A protein and the small-molecule ligand that binds it are described below.
Small molecule (SMILES): CC(=O)N[C@@H]1[C@@H](O)[C@H](O)[C@@H](CO)O[C@H]1O

Sequence of chain 2.A:
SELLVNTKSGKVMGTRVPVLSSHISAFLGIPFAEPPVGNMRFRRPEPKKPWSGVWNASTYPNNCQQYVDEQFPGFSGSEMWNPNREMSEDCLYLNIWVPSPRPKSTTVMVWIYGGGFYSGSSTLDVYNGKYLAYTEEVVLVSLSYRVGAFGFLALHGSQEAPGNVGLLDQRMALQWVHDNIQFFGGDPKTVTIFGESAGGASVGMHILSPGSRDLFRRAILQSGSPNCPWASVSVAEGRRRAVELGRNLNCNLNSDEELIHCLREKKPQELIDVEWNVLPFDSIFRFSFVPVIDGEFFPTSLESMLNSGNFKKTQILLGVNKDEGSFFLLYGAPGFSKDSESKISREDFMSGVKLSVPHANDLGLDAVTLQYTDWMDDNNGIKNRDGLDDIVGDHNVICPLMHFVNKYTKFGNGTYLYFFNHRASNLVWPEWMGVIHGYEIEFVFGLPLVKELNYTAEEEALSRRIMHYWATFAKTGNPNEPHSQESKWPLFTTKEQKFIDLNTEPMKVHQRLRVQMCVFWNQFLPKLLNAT

Binding-site contacts:
Ligand atom C1 contacts residue ASN59 of chain 2.A at 1.4 Å.
Ligand atom C8 contacts residue THR62 of chain 2.A at 4.3 Å.
Ligand atom O5 contacts residue ASN59 of chain 2.A at 2.4 Å (h-bond).
Ligand atom C2 contacts residue SER61 of chain 2.A at 3.4 Å.
Ligand atom O5 contacts residue SER61 of chain 2.A at 3.9 Å.
Ligand atom C3 contacts residue ASN59 of chain 2.A at 3.6 Å.
Ligand atom C1 contacts residue SER61 of chain 2.A at 3.7 Å.
Ligand atom C5 contacts residue ASN59 of chain 2.A at 3.7 Å.
Ligand atom C4 contacts residue ASN59 of chain 2.A at 4.3 Å.
Ligand atom O3 contacts residue SER61 of chain 2.A at 2.6 Å (h-bond).
Ligand atom N2 contacts residue ASN59 of chain 2.A at 3.4 Å (h-bond).
Ligand atom O3 contacts residue ASN59 of chain 2.A at 3.7 Å.
Ligand atom C2 contacts residue ASN59 of chain 2.A at 2.5 Å.
Ligand atom C3 contacts residue SER61 of chain 2.A at 3.5 Å.